The small molecule below binds the protein below.
Small molecule (SMILES): C=Cc1ccccc1

Binding-site contacts:
Ligand atom CAE contacts residue THR261 of chain 1.B at 3.7 Å.
Ligand atom CAF contacts residue LEU76 of chain 1.B at 3.7 Å (hydrophobic).
Ligand atom CAH contacts residue MI91 of chain 1.O at 4.1 Å.
Ligand atom CAA contacts residue D0L1 of chain 1.P at 3.9 Å.
Ligand atom CAD contacts residue THR89 of chain 1.B at 4.4 Å.
Ligand atom CAF contacts residue LEU438 of chain 1.B at 4.0 Å (hydrophobic).
Ligand atom CAE contacts residue ALA88 of chain 1.B at 3.8 Å (hydrophobic).
Ligand atom CAH contacts residue LEU438 of chain 1.B at 4.3 Å (hydrophobic).
Ligand atom CAD contacts residue LEU438 of chain 1.B at 4.2 Å (hydrophobic).
Ligand atom CAB contacts residue MI91 of chain 1.O at 3.9 Å.
Ligand atom CAA contacts residue MI91 of chain 1.O at 3.1 Å.
Ligand atom CAF contacts residue ALA88 of chain 1.B at 3.8 Å (hydrophobic).
Ligand atom CAA contacts residue ALA329 of chain 1.B at 4.3 Å (hydrophobic).
Ligand atom CAB contacts residue ALA88 of chain 1.B at 4.5 Å (hydrophobic).
Ligand atom CAC contacts residue ILE264 of chain 1.B at 3.7 Å (hydrophobic).
Ligand atom CAE contacts residue ALA265 of chain 1.B at 4.1 Å (hydrophobic).
Ligand atom CAE contacts residue MI91 of chain 1.O at 4.3 Å.
Ligand atom CAD contacts residue ILE264 of chain 1.B at 4.2 Å (hydrophobic).
Ligand atom CAE contacts residue ILE264 of chain 1.B at 4.1 Å (hydrophobic).
Ligand atom CAB contacts residue D0L1 of chain 1.P at 3.8 Å.
Ligand atom CAG contacts residue ALA265 of chain 1.B at 4.4 Å (hydrophobic).
Ligand atom CAG contacts residue MI91 of chain 1.O at 3.4 Å.
Ligand atom CAG contacts residue ALA88 of chain 1.B at 3.7 Å (hydrophobic).
Ligand atom CAC contacts residue ALA88 of chain 1.B at 3.8 Å (hydrophobic).
Ligand atom CAD contacts residue LEU76 of chain 1.B at 4.4 Å (hydrophobic).
Ligand atom CAH contacts residue ALA88 of chain 1.B at 3.8 Å (hydrophobic).
Ligand atom CAD contacts residue ALA88 of chain 1.B at 3.8 Å (hydrophobic).
Ligand atom CAC contacts residue THR261 of chain 1.B at 3.9 Å.
Ligand atom CAD contacts residue VAL79 of chain 1.B at 4.2 Å (hydrophobic).

Sequence of chain 1.B:
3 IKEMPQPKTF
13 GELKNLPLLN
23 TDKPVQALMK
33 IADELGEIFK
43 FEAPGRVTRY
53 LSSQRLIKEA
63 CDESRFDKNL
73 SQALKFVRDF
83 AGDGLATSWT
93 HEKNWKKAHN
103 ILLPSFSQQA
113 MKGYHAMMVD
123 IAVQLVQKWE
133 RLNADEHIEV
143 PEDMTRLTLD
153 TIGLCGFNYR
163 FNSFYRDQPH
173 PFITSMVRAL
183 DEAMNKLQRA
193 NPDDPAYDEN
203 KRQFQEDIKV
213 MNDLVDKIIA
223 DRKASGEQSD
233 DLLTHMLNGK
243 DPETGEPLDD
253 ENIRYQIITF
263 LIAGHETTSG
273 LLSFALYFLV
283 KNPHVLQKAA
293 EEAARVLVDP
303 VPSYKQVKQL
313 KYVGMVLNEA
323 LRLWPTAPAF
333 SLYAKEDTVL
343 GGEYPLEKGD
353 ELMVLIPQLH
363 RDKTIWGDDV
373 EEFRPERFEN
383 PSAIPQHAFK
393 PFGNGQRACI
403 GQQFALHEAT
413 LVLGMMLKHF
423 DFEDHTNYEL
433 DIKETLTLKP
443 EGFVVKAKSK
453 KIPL